The small molecule below binds the protein below.
Small molecule (SMILES): CC(=O)N[C@H]1[C@H](O[C@H]2[C@H](O)[C@@H](NC(C)=O)CO[C@@H]2CO)O[C@H](CO)[C@@H](O)[C@@H]1O

Sequence of chain 1.B:
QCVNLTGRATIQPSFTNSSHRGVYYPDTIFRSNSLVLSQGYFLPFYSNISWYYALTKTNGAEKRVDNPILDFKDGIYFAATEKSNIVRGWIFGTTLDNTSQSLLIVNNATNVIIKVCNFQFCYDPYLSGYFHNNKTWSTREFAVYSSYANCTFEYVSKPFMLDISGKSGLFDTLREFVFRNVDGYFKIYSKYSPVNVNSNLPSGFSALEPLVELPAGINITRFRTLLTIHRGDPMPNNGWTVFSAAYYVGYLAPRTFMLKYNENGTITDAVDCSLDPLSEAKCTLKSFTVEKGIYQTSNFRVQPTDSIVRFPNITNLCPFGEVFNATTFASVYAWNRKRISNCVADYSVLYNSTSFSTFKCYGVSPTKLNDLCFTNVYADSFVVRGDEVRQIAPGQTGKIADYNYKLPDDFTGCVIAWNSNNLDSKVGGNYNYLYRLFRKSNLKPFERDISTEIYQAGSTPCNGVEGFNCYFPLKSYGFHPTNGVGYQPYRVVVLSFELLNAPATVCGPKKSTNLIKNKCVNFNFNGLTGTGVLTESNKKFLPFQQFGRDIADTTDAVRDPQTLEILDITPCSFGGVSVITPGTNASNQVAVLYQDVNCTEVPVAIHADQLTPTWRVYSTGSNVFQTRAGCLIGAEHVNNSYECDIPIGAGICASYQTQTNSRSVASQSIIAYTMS

Binding-site contacts:
Ligand atom C5 contacts residue ASN339 of chain 1.B at 3.7 Å.
Ligand atom C2 contacts residue ASN339 of chain 1.B at 2.5 Å.
Ligand atom O5 contacts residue ASN339 of chain 1.B at 2.4 Å (h-bond).
Ligand atom O3 contacts residue SER367 of chain 1.B at 4.4 Å.
Ligand atom N2 contacts residue ASN339 of chain 1.B at 2.8 Å (h-bond).
Ligand atom C3 contacts residue ASN339 of chain 1.B at 3.8 Å.
Ligand atom O6 contacts residue ASN339 of chain 1.B at 3.9 Å.
Ligand atom C4 contacts residue ASN339 of chain 1.B at 4.3 Å.
Ligand atom O5 contacts residue PHE338 of chain 1.B at 4.3 Å.
Ligand atom C1 contacts residue PHE338 of chain 1.B at 3.6 Å (hydrophobic).
Ligand atom C8 contacts residue SER367 of chain 1.B at 3.4 Å.
Ligand atom C1 contacts residue ASN339 of chain 1.B at 1.4 Å.
Ligand atom O7 contacts residue ASN339 of chain 1.B at 3.2 Å (h-bond).
Ligand atom C7 contacts residue ASN339 of chain 1.B at 3.2 Å.
Ligand atom C8 contacts residue SER369 of chain 1.B at 3.3 Å.
Ligand atom C8 contacts residue ASN339 of chain 1.B at 4.3 Å.
Ligand atom C7 contacts residue SER367 of chain 1.B at 4.1 Å.